The protein below binds the small molecule below.
Small molecule (SMILES): C[C@@H](O)CCO

Binding-site contacts:
Ligand atom C1 contacts residue TYR33 of chain 1.B at 3.6 Å (hydrophobic).
Ligand atom C1 contacts residue THR191 of chain 1.B at 4.0 Å.
Ligand atom O3 contacts residue PHE194 of chain 1.B at 4.3 Å.
Ligand atom C1 contacts residue LEU67 of chain 1.B at 3.7 Å (hydrophobic).
Ligand atom C2 contacts residue TYR33 of chain 1.B at 4.2 Å (hydrophobic).
Ligand atom C1 contacts residue ARG65 of chain 1.B at 3.9 Å.
Ligand atom C3 contacts residue THR191 of chain 1.B at 4.2 Å.
Ligand atom O1 contacts residue LEU67 of chain 1.B at 3.6 Å.
Ligand atom C3 contacts residue GLY208 of chain 1.B at 4.1 Å.
Ligand atom C3 contacts residue GLN209 of chain 1.B at 3.9 Å.
Ligand atom C4 contacts residue GLY208 of chain 1.B at 4.3 Å.
Ligand atom C3 contacts residue PHE195 of chain 1.B at 4.1 Å (hydrophobic).
Ligand atom C2 contacts residue PHE212 of chain 1.B at 3.6 Å (hydrophobic).
Ligand atom C2 contacts residue THR191 of chain 1.B at 4.3 Å.
Ligand atom C2 contacts residue GLN209 of chain 1.B at 3.8 Å.
Ligand atom C4 contacts residue PHE195 of chain 1.B at 3.9 Å (hydrophobic).
Ligand atom O1 contacts residue TYR33 of chain 1.B at 3.0 Å (h-bond).
Ligand atom C2 contacts residue ARG65 of chain 1.B at 3.8 Å.
Ligand atom C2 contacts residue GLY208 of chain 1.B at 3.6 Å.
Ligand atom C1 contacts residue GLN209 of chain 1.B at 4.2 Å.
Ligand atom O1 contacts residue GLN209 of chain 1.B at 4.0 Å.
Ligand atom O1 contacts residue THR191 of chain 1.B at 4.4 Å.
Ligand atom O1 contacts residue PHE195 of chain 1.B at 3.5 Å.
Ligand atom O3 contacts residue GLY208 of chain 1.B at 3.9 Å.
Ligand atom O3 contacts residue GLN209 of chain 1.B at 3.1 Å.
Ligand atom C1 contacts residue PHE212 of chain 1.B at 3.7 Å (hydrophobic).
Ligand atom C4 contacts residue PHE194 of chain 1.B at 3.9 Å (hydrophobic).
Ligand atom C4 contacts residue THR191 of chain 1.B at 3.7 Å.
Ligand atom C4 contacts residue PHE212 of chain 1.B at 3.9 Å (hydrophobic).
Ligand atom O3 contacts residue PHE195 of chain 1.B at 3.9 Å.

Sequence of chain 1.B:
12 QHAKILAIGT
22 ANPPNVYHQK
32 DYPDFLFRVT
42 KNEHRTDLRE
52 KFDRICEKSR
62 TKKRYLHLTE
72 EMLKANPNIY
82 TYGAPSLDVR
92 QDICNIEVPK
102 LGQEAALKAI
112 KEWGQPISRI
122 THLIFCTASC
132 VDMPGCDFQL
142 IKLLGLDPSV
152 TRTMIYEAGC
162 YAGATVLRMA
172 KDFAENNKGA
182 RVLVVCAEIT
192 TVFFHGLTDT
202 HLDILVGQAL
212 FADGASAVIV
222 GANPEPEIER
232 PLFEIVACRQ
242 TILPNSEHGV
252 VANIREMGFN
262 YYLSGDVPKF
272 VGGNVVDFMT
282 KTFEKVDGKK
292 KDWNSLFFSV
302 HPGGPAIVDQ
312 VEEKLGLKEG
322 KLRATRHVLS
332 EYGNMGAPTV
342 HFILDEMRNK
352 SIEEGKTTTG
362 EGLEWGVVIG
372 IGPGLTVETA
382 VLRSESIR